The small molecule below binds the protein below.
Small molecule (SMILES): O=CN1CCCCC1

Sequence of chain 2.C:
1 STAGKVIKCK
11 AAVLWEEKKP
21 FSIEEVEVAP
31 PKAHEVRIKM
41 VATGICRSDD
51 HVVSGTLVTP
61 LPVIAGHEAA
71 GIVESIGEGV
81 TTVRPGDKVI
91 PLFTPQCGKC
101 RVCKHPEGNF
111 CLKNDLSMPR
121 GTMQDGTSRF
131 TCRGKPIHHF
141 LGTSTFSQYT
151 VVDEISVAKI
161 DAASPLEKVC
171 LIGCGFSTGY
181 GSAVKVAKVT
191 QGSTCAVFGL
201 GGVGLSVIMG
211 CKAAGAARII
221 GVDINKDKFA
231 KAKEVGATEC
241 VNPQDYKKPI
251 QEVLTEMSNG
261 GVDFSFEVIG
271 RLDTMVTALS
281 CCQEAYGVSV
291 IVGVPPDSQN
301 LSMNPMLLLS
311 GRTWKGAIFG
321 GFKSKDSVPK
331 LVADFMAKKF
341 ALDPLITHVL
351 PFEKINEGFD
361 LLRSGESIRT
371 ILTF

Binding-site contacts:
Ligand atom C4 contacts residue ILE318 of chain 1.B at 3.7 Å (hydrophobic).
Ligand atom C5 contacts residue LEU116 of chain 1.B at 3.9 Å (hydrophobic).
Ligand atom C7 contacts residue CYS174 of chain 1.B at 3.9 Å (hydrophobic).
Ligand atom C7 contacts residue SER48 of chain 1.B at 3.5 Å.
Ligand atom O contacts residue SER48 of chain 1.B at 2.7 Å (h-bond).
Ligand atom O contacts residue ZN1 of chain 1.I at 2.1 Å.
Ligand atom C3 contacts residue NAD1 of chain 1.K at 3.5 Å.
Ligand atom C7 contacts residue PHE93 of chain 1.B at 3.9 Å (hydrophobic).
Ligand atom O contacts residue HIS67 of chain 1.B at 3.0 Å (h-bond).
Ligand atom N contacts residue NAD1 of chain 1.K at 4.2 Å.
Ligand atom C3 contacts residue ILE318 of chain 1.B at 4.2 Å (hydrophobic).
Ligand atom C3 contacts residue LEU309 of chain 2.C at 4.3 Å (hydrophobic).
Ligand atom O contacts residue CYS46 of chain 1.B at 3.7 Å.
Ligand atom C2 contacts residue NAD1 of chain 1.K at 3.7 Å.
Ligand atom C7 contacts residue NAD1 of chain 1.K at 4.0 Å.
Ligand atom C5 contacts residue ILE318 of chain 1.B at 4.2 Å (hydrophobic).
Ligand atom O contacts residue CYS174 of chain 1.B at 3.2 Å (h-bond).
Ligand atom C2 contacts residue SER48 of chain 1.B at 3.4 Å.
Ligand atom O contacts residue NAD1 of chain 1.K at 3.2 Å.
Ligand atom C5 contacts residue PHE93 of chain 1.B at 3.8 Å (hydrophobic).
Ligand atom C7 contacts residue ZN1 of chain 1.I at 3.2 Å.
Ligand atom C3 contacts residue VAL294 of chain 1.B at 3.6 Å (hydrophobic).
Ligand atom C4 contacts residue LEU116 of chain 1.B at 3.4 Å (hydrophobic).
Ligand atom C6 contacts residue LEU141 of chain 1.B at 3.6 Å (hydrophobic).
Ligand atom N contacts residue PHE93 of chain 1.B at 4.2 Å.
Ligand atom C2 contacts residue VAL294 of chain 1.B at 3.6 Å (hydrophobic).
Ligand atom C5 contacts residue LEU141 of chain 1.B at 4.1 Å (hydrophobic).
Ligand atom C6 contacts residue PHE93 of chain 1.B at 4.0 Å (hydrophobic).
Ligand atom N contacts residue ZN1 of chain 1.I at 4.4 Å.
Ligand atom C7 contacts residue HIS67 of chain 1.B at 3.4 Å.
Ligand atom N contacts residue SER48 of chain 1.B at 3.6 Å.
Ligand atom O contacts residue PHE93 of chain 1.B at 4.5 Å.

Sequence of chain 1.B:
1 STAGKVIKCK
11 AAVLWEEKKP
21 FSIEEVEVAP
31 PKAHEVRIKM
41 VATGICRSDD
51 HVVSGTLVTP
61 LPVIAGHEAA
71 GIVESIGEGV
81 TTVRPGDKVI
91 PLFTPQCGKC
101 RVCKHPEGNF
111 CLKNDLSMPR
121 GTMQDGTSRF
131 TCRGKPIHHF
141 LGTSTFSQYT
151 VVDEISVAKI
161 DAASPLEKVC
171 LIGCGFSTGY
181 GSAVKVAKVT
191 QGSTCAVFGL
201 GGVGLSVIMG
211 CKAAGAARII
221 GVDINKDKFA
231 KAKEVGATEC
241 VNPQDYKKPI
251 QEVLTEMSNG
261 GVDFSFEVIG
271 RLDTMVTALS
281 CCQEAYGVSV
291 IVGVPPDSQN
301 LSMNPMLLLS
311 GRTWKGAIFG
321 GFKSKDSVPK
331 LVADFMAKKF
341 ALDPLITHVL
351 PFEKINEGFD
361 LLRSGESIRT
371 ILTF